Binding-site contacts:
Ligand atom P contacts residue LYS230 of chain 1.C at 3.5 Å.
Ligand atom C3' contacts residue THR233 of chain 1.C at 3.5 Å.
Ligand atom O4 contacts residue DA5 of chain 1.B at 3.0 Å (h-bond).
Ligand atom C6 contacts residue DT3 of chain 1.B at 3.2 Å.
Ligand atom N3 contacts residue DG7 of chain 1.B at 3.4 Å (h-bond).
Ligand atom C2 contacts residue DA4 of chain 1.B at 3.2 Å.
Ligand atom O3' contacts residue THR233 of chain 1.C at 3.0 Å (h-bond).
Ligand atom OP1 contacts residue GLY231 of chain 1.C at 3.2 Å.
Ligand atom N2 contacts residue DC2 of chain 1.B at 3.0 Å (h-bond).
Ligand atom N6 contacts residue DA5 of chain 1.B at 3.4 Å (h-bond).
Ligand atom C2 contacts residue DT3 of chain 1.B at 2.9 Å.
Ligand atom C6 contacts residue DT6 of chain 1.B at 3.4 Å.
Ligand atom OP2 contacts residue LYS230 of chain 1.C at 3.4 Å (salt-bridge).
Ligand atom N6 contacts residue DT6 of chain 1.B at 2.5 Å (h-bond).
Ligand atom O5' contacts residue GLY231 of chain 1.C at 3.3 Å.
Ligand atom C2 contacts residue DT6 of chain 1.B at 3.4 Å.
Ligand atom C6 contacts residue DC2 of chain 1.B at 3.1 Å.
Ligand atom C4 contacts residue DA4 of chain 1.B at 3.1 Å.
Ligand atom OP1 contacts residue LYS230 of chain 1.C at 3.0 Å (salt-bridge).
Ligand atom OP1 contacts residue LYS234 of chain 1.C at 3.4 Å (salt-bridge).
Ligand atom N1 contacts residue DT1 of chain 1.B at 3.0 Å (h-bond).
Ligand atom N6 contacts residue DT1 of chain 1.B at 3.1 Å (h-bond).
Ligand atom O2 contacts residue DG7 of chain 1.B at 2.9 Å (h-bond).
Ligand atom C2 contacts residue DG7 of chain 1.B at 3.5 Å.
Ligand atom OP1 contacts residue THR233 of chain 1.C at 2.4 Å (h-bond).
Ligand atom OP1 contacts residue GLU232 of chain 1.C at 3.2 Å (salt-bridge).
Ligand atom N3 contacts residue DA4 of chain 1.B at 2.3 Å (h-bond).
Ligand atom N1 contacts residue DT6 of chain 1.B at 2.5 Å (h-bond).
Ligand atom N6 contacts residue DT3 of chain 1.B at 2.8 Å (h-bond).
Ligand atom P contacts residue THR233 of chain 1.C at 3.1 Å.
Ligand atom O3' contacts residue SER229 of chain 1.C at 3.2 Å (h-bond).
Ligand atom C2 contacts residue DC2 of chain 1.B at 3.2 Å.
Ligand atom N1 contacts residue DT3 of chain 1.B at 2.3 Å (h-bond).
Ligand atom C2 contacts residue DT1 of chain 1.B at 3.4 Å.
Ligand atom C4 contacts residue DA5 of chain 1.B at 3.5 Å.
Ligand atom O4 contacts residue DA4 of chain 1.B at 2.9 Å (h-bond).
Ligand atom N1 contacts residue DC2 of chain 1.B at 2.5 Å (h-bond).
Ligand atom N3 contacts residue DA5 of chain 1.B at 3.0 Å (h-bond).
Ligand atom O2 contacts residue DA4 of chain 1.B at 2.8 Å.
Ligand atom O6 contacts residue DC2 of chain 1.B at 2.4 Å (h-bond).

Sequence of chain 1.C:
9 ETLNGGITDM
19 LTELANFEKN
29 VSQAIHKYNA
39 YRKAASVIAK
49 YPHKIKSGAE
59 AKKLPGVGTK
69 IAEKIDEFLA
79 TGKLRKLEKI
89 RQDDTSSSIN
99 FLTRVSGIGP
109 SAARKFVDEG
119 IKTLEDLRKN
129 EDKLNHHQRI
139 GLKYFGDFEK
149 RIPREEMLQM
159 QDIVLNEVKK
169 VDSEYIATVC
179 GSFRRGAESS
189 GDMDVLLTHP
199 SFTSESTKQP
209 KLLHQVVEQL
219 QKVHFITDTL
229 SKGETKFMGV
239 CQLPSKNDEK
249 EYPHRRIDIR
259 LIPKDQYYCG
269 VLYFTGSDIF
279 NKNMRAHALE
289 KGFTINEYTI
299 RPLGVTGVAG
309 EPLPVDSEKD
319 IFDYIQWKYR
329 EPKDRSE

This small molecule binds to this protein.
Small molecule (SMILES): Cc1cn([C@H]2C[C@H](O[P](=O)(O)OC[C@H]3O[C@@]4(C[C@@H]3O[P](=O)(O)OC[C@H]3O[C@@H](n5cnc6c(N)ncnc65)C[C@@H]3O[P](=O)(O)OC[C@H]3O[C@@H](n5cnc6c(=O)nc(N)[nH]c65)C[C@@H]3O[P](=O)(O)OC[C@H]3O[C@@H](n5cnc6c(N)ncnc65)C[C@@H]3OP(=O)(O)O)c3c(C)c(=O)[nH]c(=O)n34)[C@@H](CO[P](=O)(O)O[C@H]3C[C@H](n4cnc5c(N)ncnc54)O[C@@H]3CO[P](=O)(O)O[C@H]3C[C@H](n4ccc(N)nc4=O)O[C@@H]3CO)O2)c(=O)[nH]c1=O